Sequence of chain 1.H:
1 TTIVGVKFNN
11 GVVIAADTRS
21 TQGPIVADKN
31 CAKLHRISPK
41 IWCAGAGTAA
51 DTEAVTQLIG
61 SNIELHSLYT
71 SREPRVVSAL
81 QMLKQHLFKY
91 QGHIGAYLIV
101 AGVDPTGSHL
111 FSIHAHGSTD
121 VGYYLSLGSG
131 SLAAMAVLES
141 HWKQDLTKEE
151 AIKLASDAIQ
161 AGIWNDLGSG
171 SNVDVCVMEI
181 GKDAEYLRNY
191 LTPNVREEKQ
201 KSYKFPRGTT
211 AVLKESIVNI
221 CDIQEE

Sequence of chain 1.I:
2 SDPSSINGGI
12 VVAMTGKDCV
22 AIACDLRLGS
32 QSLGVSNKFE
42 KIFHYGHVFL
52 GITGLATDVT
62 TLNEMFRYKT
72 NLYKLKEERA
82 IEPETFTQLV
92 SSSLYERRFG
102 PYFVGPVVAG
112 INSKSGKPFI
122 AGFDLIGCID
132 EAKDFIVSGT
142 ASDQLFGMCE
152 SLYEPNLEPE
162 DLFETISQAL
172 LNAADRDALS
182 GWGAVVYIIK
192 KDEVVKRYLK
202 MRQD

Binding-site contacts:
Ligand atom C21 contacts residue GLY47 of chain 1.H at 3.8 Å.
Ligand atom C6 contacts residue ASP125 of chain 1.I at 3.7 Å.
Ligand atom C23 contacts residue GLY47 of chain 1.H at 3.6 Å.
Ligand atom N20 contacts residue THR1 of chain 1.H at 3.7 Å.
Ligand atom C25 contacts residue ALA49 of chain 1.H at 4.0 Å (hydrophobic).
Ligand atom O27 contacts residue THR1 of chain 1.H at 2.4 Å (h-bond).
Ligand atom N9 contacts residue THR21 of chain 1.H at 3.1 Å (h-bond).
Ligand atom C24 contacts residue THR52 of chain 1.H at 3.8 Å.
Ligand atom C6 contacts residue CYS129 of chain 1.I at 3.6 Å (hydrophobic).
Ligand atom O8 contacts residue ALA49 of chain 1.H at 3.0 Å (h-bond).
Ligand atom C5 contacts residue ASP125 of chain 1.I at 3.7 Å.
Ligand atom B26 contacts residue THR1 of chain 1.H at 1.4 Å.
Ligand atom C23 contacts residue ALA49 of chain 1.H at 3.8 Å (hydrophobic).
Ligand atom C7 contacts residue ALA49 of chain 1.H at 3.9 Å (hydrophobic).
Ligand atom O27 contacts residue ALA46 of chain 1.H at 3.7 Å.
Ligand atom C10 contacts residue GLY47 of chain 1.H at 3.5 Å.
Ligand atom O28 contacts residue THR1 of chain 1.H at 2.3 Å (h-bond).
Ligand atom O27 contacts residue GLY47 of chain 1.H at 3.0 Å (h-bond).
Ligand atom C24 contacts residue GLY45 of chain 1.H at 3.7 Å.
Ligand atom C17 contacts residue GLY47 of chain 1.H at 3.9 Å.
Ligand atom C11 contacts residue THR21 of chain 1.H at 3.4 Å.
Ligand atom C24 contacts residue ALA49 of chain 1.H at 3.7 Å (hydrophobic).
Ligand atom N1 contacts residue ASP125 of chain 1.I at 3.9 Å.
Ligand atom C10 contacts residue THR21 of chain 1.H at 3.7 Å.
Ligand atom N20 contacts residue GLY47 of chain 1.H at 2.9 Å (h-bond).
Ligand atom C25 contacts residue SER20 of chain 1.H at 3.9 Å.
Ligand atom C13 contacts residue THR21 of chain 1.H at 3.6 Å.
Ligand atom C21 contacts residue THR1 of chain 1.H at 2.4 Å.
Ligand atom C14 contacts residue GLN22 of chain 1.H at 3.9 Å.
Ligand atom C12 contacts residue THR21 of chain 1.H at 3.9 Å.
Ligand atom O19 contacts residue THR21 of chain 1.H at 3.1 Å (h-bond).
Ligand atom C16 contacts residue THR48 of chain 1.H at 3.9 Å.
Ligand atom C3 contacts residue THR21 of chain 1.H at 3.6 Å.
Ligand atom C18 contacts residue GLY47 of chain 1.H at 3.6 Å.
Ligand atom O19 contacts residue SER20 of chain 1.H at 3.1 Å (h-bond).
Ligand atom N1 contacts residue ALA49 of chain 1.H at 3.9 Å.
Ligand atom N1 contacts residue CYS129 of chain 1.I at 3.6 Å.
Ligand atom C22 contacts residue THR1 of chain 1.H at 2.7 Å.
Ligand atom C22 contacts residue GLY47 of chain 1.H at 3.8 Å.
Ligand atom N4 contacts residue GLN22 of chain 1.H at 3.8 Å.

This small molecule binds to this protein.
Small molecule (SMILES): CC(C)C[C@H](NC(=O)[C@H](Cc1ccccc1)NC(=O)c1cnccn1)B(O)O